Binding-site contacts:
Ligand atom O4 contacts residue ASN318 of chain 2.K at 4.5 Å.
Ligand atom O6 contacts residue SER284 of chain 2.K at 2.9 Å (h-bond).
Ligand atom C6 contacts residue SER284 of chain 2.K at 3.4 Å.
Ligand atom O6 contacts residue ASN318 of chain 2.K at 3.0 Å (h-bond).
Ligand atom C6 contacts residue ASN318 of chain 2.K at 3.2 Å.

A protein and the small-molecule ligand that binds it are described below.
Small molecule (SMILES): CC(=O)N[C@@H]1[C@@H](O)[C@H](O)[C@@H](CO)O[C@H]1O

Sequence of chain 2.K:
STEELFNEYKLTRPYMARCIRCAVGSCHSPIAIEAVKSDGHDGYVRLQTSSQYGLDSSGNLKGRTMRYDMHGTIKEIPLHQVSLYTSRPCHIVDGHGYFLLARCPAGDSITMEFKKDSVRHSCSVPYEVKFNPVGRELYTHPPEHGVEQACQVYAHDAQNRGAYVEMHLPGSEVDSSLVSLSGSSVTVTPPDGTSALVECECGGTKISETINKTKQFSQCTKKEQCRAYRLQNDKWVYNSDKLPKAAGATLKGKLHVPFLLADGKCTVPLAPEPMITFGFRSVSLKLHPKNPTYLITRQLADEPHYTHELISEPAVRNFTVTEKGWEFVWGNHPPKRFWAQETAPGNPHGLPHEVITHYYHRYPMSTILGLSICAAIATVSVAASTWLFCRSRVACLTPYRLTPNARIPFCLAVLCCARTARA